Sequence of chain 1.C:
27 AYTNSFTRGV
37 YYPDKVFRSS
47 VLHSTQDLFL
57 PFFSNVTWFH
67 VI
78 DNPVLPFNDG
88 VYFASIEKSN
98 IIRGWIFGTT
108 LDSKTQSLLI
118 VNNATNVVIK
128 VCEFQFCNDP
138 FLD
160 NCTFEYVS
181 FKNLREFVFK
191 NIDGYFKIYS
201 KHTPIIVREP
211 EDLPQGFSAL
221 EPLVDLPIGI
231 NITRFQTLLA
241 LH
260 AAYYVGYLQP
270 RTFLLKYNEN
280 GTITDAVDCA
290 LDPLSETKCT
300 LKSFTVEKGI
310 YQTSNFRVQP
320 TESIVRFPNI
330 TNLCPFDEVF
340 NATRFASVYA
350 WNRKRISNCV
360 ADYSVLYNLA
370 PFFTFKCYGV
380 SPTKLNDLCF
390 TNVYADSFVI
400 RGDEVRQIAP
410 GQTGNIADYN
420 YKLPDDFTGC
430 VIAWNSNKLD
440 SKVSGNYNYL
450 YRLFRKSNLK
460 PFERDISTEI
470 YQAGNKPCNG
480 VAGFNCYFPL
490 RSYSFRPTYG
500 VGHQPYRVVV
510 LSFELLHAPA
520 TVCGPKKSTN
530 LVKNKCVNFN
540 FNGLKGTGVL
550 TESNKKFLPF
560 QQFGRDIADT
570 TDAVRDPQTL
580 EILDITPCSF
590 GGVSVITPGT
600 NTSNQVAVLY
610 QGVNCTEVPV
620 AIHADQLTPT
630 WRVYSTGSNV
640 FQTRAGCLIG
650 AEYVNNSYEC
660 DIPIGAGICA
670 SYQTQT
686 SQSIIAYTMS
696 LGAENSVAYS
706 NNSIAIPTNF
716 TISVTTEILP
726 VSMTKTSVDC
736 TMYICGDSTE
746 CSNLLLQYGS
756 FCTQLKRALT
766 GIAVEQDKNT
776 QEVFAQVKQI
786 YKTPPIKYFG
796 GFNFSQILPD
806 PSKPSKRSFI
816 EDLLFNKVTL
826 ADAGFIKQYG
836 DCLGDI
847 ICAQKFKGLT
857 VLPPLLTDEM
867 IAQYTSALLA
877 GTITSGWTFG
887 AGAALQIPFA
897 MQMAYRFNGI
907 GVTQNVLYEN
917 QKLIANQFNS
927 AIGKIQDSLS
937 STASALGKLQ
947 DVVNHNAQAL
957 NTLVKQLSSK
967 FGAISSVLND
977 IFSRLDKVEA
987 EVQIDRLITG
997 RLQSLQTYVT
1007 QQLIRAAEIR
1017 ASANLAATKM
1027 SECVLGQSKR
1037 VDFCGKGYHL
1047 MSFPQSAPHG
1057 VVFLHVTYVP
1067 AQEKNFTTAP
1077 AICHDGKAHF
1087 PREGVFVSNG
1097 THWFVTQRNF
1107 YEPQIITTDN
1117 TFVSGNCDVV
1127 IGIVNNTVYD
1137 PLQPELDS

This protein binds this small molecule.
Small molecule (SMILES): CC(=O)N[C@@H]1[C@@H](O)[C@H](O)[C@@H](CO)O[C@H]1O

Binding-site contacts:
Ligand atom C2 contacts residue THR1097 of chain 1.C at 3.4 Å.
Ligand atom C1 contacts residue THR1097 of chain 1.C at 3.5 Å.
Ligand atom C3 contacts residue THR1097 of chain 1.C at 4.0 Å.
Ligand atom O7 contacts residue ASN1095 of chain 1.C at 3.1 Å (h-bond).
Ligand atom C6 contacts residue THR1097 of chain 1.C at 3.7 Å.
Ligand atom O3 contacts residue PHE1100 of chain 1.C at 3.3 Å.
Ligand atom C8 contacts residue ASN1095 of chain 1.C at 4.4 Å.
Ligand atom C3 contacts residue PHE1100 of chain 1.C at 4.4 Å (hydrophobic).
Ligand atom C8 contacts residue PHE1072 of chain 1.C at 4.4 Å (hydrophobic).
Ligand atom C4 contacts residue HIS1098 of chain 1.C at 3.7 Å.
Ligand atom O4 contacts residue HIS1098 of chain 1.C at 4.1 Å.
Ligand atom N2 contacts residue PHE1100 of chain 1.C at 3.9 Å.
Ligand atom C3 contacts residue HIS1098 of chain 1.C at 4.2 Å.
Ligand atom C2 contacts residue ASN1095 of chain 1.C at 2.5 Å.
Ligand atom O3 contacts residue THR1097 of chain 1.C at 4.5 Å.
Ligand atom C2 contacts residue PHE1100 of chain 1.C at 4.3 Å (hydrophobic).
Ligand atom C7 contacts residue ASN1095 of chain 1.C at 3.3 Å.
Ligand atom O3 contacts residue HIS1098 of chain 1.C at 3.8 Å.
Ligand atom O5 contacts residue THR1097 of chain 1.C at 2.9 Å (h-bond).
Ligand atom C4 contacts residue THR1097 of chain 1.C at 3.4 Å.
Ligand atom C4 contacts residue ASN1095 of chain 1.C at 4.3 Å.
Ligand atom N2 contacts residue ASN1095 of chain 1.C at 2.9 Å (h-bond).
Ligand atom C5 contacts residue ASN1095 of chain 1.C at 3.7 Å.
Ligand atom C5 contacts residue THR1097 of chain 1.C at 3.5 Å.
Ligand atom O7 contacts residue SER1094 of chain 1.C at 3.8 Å.
Ligand atom O5 contacts residue ASN1095 of chain 1.C at 2.4 Å (h-bond).
Ligand atom C7 contacts residue HIS1098 of chain 1.C at 4.1 Å.
Ligand atom O7 contacts residue PHE1100 of chain 1.C at 3.7 Å.
Ligand atom C3 contacts residue ASN1095 of chain 1.C at 3.8 Å.
Ligand atom C1 contacts residue ASN1095 of chain 1.C at 1.4 Å.
Ligand atom O7 contacts residue THR1097 of chain 1.C at 4.3 Å.
Ligand atom O7 contacts residue HIS1098 of chain 1.C at 3.1 Å (h-bond).
Ligand atom C7 contacts residue PHE1100 of chain 1.C at 3.6 Å (hydrophobic).
Ligand atom C8 contacts residue PHE1100 of chain 1.C at 3.6 Å (hydrophobic).
Ligand atom C8 contacts residue TYR1107 of chain 1.C at 3.3 Å (hydrophobic).